Binding-site contacts:
Ligand atom C1 contacts residue GLN785 of chain 1.C at 4.3 Å.
Ligand atom C7 contacts residue ASN782 of chain 1.C at 3.1 Å.
Ligand atom C3 contacts residue SER784 of chain 1.C at 4.4 Å.
Ligand atom C2 contacts residue SER784 of chain 1.C at 4.3 Å.
Ligand atom C4 contacts residue ASN782 of chain 1.C at 4.2 Å.
Ligand atom O5 contacts residue SER784 of chain 1.C at 3.4 Å (h-bond).
Ligand atom C6 contacts residue SER784 of chain 1.C at 4.3 Å.
Ligand atom C2 contacts residue ASN782 of chain 1.C at 2.5 Å.
Ligand atom C1 contacts residue ASN782 of chain 1.C at 1.4 Å.
Ligand atom C5 contacts residue SER784 of chain 1.C at 3.4 Å.
Ligand atom C3 contacts residue ASN782 of chain 1.C at 3.8 Å.
Ligand atom C4 contacts residue SER784 of chain 1.C at 4.5 Å.
Ligand atom O6 contacts residue GLN785 of chain 1.C at 2.8 Å (h-bond).
Ligand atom O7 contacts residue ASN782 of chain 1.C at 2.9 Å (h-bond).
Ligand atom C6 contacts residue GLN785 of chain 1.C at 3.5 Å.
Ligand atom C8 contacts residue PHE798 of chain 1.C at 3.6 Å (hydrophobic).
Ligand atom C8 contacts residue ASN782 of chain 1.C at 4.3 Å.
Ligand atom C1 contacts residue SER784 of chain 1.C at 3.2 Å.
Ligand atom O5 contacts residue GLN785 of chain 1.C at 3.3 Å (h-bond).
Ligand atom N2 contacts residue ASN782 of chain 1.C at 2.9 Å (h-bond).
Ligand atom C5 contacts residue ASN782 of chain 1.C at 3.7 Å.
Ligand atom O5 contacts residue ASN782 of chain 1.C at 2.4 Å (h-bond).
Ligand atom C5 contacts residue GLN785 of chain 1.C at 3.9 Å.

Sequence of chain 1.C:
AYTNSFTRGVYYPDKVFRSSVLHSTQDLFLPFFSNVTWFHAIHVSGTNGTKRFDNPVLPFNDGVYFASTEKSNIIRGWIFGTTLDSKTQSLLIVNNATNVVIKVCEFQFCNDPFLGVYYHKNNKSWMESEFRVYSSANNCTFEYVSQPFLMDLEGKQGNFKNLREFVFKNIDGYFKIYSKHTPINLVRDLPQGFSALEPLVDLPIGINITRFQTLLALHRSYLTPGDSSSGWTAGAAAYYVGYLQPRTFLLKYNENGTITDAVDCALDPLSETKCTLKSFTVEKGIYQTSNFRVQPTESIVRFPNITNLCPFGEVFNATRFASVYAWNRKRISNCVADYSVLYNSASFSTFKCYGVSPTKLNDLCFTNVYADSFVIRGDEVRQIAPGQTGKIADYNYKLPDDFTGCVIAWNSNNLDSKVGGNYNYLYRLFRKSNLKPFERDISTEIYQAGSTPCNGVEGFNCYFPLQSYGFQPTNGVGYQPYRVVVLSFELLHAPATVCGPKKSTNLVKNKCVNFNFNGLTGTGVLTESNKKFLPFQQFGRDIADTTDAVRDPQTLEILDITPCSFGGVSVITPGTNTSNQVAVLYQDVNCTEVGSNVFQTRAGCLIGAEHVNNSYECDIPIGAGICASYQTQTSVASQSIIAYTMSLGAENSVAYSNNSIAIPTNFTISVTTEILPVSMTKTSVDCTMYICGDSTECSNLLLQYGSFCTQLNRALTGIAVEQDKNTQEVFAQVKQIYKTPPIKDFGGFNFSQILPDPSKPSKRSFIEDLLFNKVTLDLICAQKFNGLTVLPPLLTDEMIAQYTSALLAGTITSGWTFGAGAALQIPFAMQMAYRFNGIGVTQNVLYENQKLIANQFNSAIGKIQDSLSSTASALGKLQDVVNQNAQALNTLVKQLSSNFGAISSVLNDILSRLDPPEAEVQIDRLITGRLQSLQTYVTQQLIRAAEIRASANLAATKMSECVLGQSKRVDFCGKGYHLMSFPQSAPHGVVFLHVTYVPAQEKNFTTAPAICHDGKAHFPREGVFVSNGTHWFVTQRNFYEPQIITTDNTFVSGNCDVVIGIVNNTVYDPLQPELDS

The small molecule below binds the protein below.
Small molecule (SMILES): CC(=O)N[C@H]1[C@H](O[C@H]2[C@H](O)[C@@H](NC(C)=O)CO[C@@H]2CO)O[C@H](CO)[C@@H](O)[C@@H]1O